Binding-site contacts:
Ligand atom CB contacts residue ASP77 of chain 1.A at 3.5 Å.
Ligand atom N contacts residue TYR7 of chain 1.A at 3.6 Å.
Ligand atom O contacts residue TYR159 of chain 1.A at 2.7 Å (h-bond).
Ligand atom O contacts residue LYS66 of chain 1.A at 2.8 Å (salt-bridge).
Ligand atom O contacts residue TYR84 of chain 1.A at 3.5 Å (h-bond).
Ligand atom O contacts residue THR143 of chain 1.A at 2.7 Å (h-bond).
Ligand atom O contacts residue THR73 of chain 1.A at 3.6 Å.
Ligand atom O contacts residue THR73 of chain 1.A at 2.7 Å (h-bond).
Ligand atom NE contacts residue GLN155 of chain 1.A at 3.3 Å (h-bond).
Ligand atom N contacts residue TYR171 of chain 1.A at 2.6 Å (h-bond).
Ligand atom C contacts residue GLU63 of chain 1.A at 3.6 Å.
Ligand atom CZ2 contacts residue LEU156 of chain 1.A at 3.6 Å (hydrophobic).
Ligand atom CD1 contacts residue ARG65 of chain 1.A at 3.4 Å.
Ligand atom CB contacts residue THR73 of chain 1.A at 3.5 Å.
Ligand atom CA contacts residue GLU63 of chain 1.A at 3.4 Å.
Ligand atom N contacts residue TRP167 of chain 1.A at 3.3 Å.
Ligand atom CG1 contacts residue TYR7 of chain 1.A at 3.4 Å (hydrophobic).
Ligand atom O contacts residue TRP147 of chain 1.A at 2.9 Å (h-bond).
Ligand atom O contacts residue LYS146 of chain 1.A at 3.2 Å (salt-bridge).
Ligand atom O contacts residue HIS70 of chain 1.A at 3.2 Å.
Ligand atom CA contacts residue ASP77 of chain 1.A at 3.6 Å.
Ligand atom N contacts residue TYR7 of chain 1.A at 2.9 Å (h-bond).
Ligand atom CA contacts residue TYR171 of chain 1.A at 3.5 Å (hydrophobic).
Ligand atom O contacts residue TYR7 of chain 1.A at 3.6 Å.
Ligand atom N contacts residue ASP77 of chain 1.A at 2.8 Å (salt-bridge).
Ligand atom C contacts residue TYR7 of chain 1.A at 3.4 Å (hydrophobic).
Ligand atom CG2 contacts residue GLU63 of chain 1.A at 3.5 Å.
Ligand atom N contacts residue GLU63 of chain 1.A at 2.9 Å (salt-bridge).
Ligand atom CG2 contacts residue LYS66 of chain 1.A at 3.5 Å.
Ligand atom CD1 contacts residue TYR159 of chain 1.A at 3.5 Å (hydrophobic).
Ligand atom CA contacts residue TYR7 of chain 1.A at 3.2 Å (hydrophobic).
Ligand atom OG1 contacts residue HIS70 of chain 1.A at 3.4 Å (h-bond).
Ligand atom CB contacts residue TYR99 of chain 1.A at 3.5 Å (hydrophobic).
Ligand atom CG2 contacts residue THR73 of chain 1.A at 3.5 Å.
Ligand atom N contacts residue TYR99 of chain 1.A at 3.0 Å (h-bond).
Ligand atom CB contacts residue THR143 of chain 1.A at 3.6 Å.
Ligand atom OXT contacts residue LYS146 of chain 1.A at 3.1 Å (salt-bridge).
Ligand atom OG1 contacts residue LYS146 of chain 1.A at 2.7 Å (salt-bridge).
Ligand atom CB contacts residue TYR99 of chain 1.A at 3.5 Å (hydrophobic).
Ligand atom CH2 contacts residue LEU156 of chain 1.A at 3.5 Å (hydrophobic).

The protein below binds the small molecule below.
Small molecule (SMILES): CC[C@H](C)[C@H](NC(=O)[C@H](CC1=c2ccccc2=NC1)NC(=O)[C@@H](NC(=O)CN)C(C)C)C(=O)N[C@@H](CCCN=C(N)N)C(=O)N[C@H](C(=O)N1CCC[C@H]1C(=O)N[C@H](C(=O)N[C@@H](C)C(=O)O)[C@@H](C)O)[C@@H](C)O

Sequence of chain 1.A:
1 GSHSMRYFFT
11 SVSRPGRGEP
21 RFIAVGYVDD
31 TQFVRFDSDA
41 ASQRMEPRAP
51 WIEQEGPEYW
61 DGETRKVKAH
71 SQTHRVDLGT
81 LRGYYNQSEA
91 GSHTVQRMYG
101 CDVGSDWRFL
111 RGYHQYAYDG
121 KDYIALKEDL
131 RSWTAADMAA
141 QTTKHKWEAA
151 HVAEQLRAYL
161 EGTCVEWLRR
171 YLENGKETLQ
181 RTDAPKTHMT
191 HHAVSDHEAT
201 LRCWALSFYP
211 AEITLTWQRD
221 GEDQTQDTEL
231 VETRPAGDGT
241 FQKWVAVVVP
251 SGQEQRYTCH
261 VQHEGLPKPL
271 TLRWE